Sequence of chain 2.A:
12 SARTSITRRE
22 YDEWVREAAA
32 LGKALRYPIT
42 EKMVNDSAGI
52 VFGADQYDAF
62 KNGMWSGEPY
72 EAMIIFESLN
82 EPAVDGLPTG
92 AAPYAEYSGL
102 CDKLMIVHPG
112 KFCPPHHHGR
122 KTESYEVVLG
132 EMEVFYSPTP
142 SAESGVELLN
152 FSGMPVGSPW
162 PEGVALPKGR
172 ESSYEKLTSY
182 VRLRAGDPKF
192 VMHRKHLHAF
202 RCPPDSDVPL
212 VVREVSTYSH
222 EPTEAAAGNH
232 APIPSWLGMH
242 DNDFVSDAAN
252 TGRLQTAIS

Binding-site contacts:
Ligand atom C3 contacts residue ASN63 of chain 3.A at 2.9 Å.
Ligand atom C5 contacts residue ASP23 of chain 2.A at 3.2 Å.
Ligand atom C4 contacts residue ASP23 of chain 2.A at 3.6 Å.
Ligand atom C3 contacts residue SER67 of chain 3.A at 4.3 Å.
Ligand atom C1 contacts residue SER67 of chain 3.A at 3.4 Å.
Ligand atom O5 contacts residue TRP66 of chain 3.A at 3.5 Å (h-bond).
Ligand atom O5 contacts residue ARG27 of chain 2.A at 3.9 Å.
Ligand atom C1 contacts residue TRP66 of chain 3.A at 4.0 Å (hydrophobic).
Ligand atom C4 contacts residue ARG20 of chain 2.A at 4.3 Å.
Ligand atom O2 contacts residue ASN63 of chain 3.A at 3.3 Å.
Ligand atom O1 contacts residue SER67 of chain 3.A at 4.2 Å.
Ligand atom C2 contacts residue ASN63 of chain 3.A at 3.2 Å.
Ligand atom C2 contacts residue SER67 of chain 3.A at 3.4 Å.
Ligand atom O4 contacts residue TRP66 of chain 3.A at 4.3 Å.
Ligand atom O4 contacts residue ASP23 of chain 2.A at 3.8 Å.
Ligand atom C2 contacts residue TRP66 of chain 3.A at 4.5 Å (hydrophobic).
Ligand atom C5 contacts residue TRP66 of chain 3.A at 3.8 Å (hydrophobic).
Ligand atom O3 contacts residue ARG20 of chain 2.A at 3.2 Å.
Ligand atom O5 contacts residue ASP23 of chain 2.A at 2.8 Å (salt-bridge).
Ligand atom C3 contacts residue ARG20 of chain 2.A at 4.2 Å.
Ligand atom C4 contacts residue ASN63 of chain 3.A at 4.4 Å.
Ligand atom O3 contacts residue ASN63 of chain 3.A at 3.0 Å (h-bond).
Ligand atom O2 contacts residue SER67 of chain 3.A at 4.0 Å.

A small-molecule ligand and the protein it binds are described below.
Small molecule (SMILES): OC[C@@H]1O[C@@H](O)[C@@H](O)[C@H]1O

Sequence of chain 3.A:
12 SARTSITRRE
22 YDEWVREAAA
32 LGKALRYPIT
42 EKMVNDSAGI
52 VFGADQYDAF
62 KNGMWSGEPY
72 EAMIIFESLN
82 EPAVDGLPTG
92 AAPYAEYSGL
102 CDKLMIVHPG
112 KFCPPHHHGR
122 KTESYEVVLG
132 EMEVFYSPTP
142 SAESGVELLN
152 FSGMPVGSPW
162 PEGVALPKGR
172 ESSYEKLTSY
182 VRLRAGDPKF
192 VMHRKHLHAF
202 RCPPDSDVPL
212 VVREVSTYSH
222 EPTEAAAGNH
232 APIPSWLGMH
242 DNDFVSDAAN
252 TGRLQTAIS